This protein binds this small molecule.
Small molecule (SMILES): OC[C@H]1O[C@@H](O)[C@H](O)[C@@H](O)[C@@H]1O

Sequence of chain 4.A:
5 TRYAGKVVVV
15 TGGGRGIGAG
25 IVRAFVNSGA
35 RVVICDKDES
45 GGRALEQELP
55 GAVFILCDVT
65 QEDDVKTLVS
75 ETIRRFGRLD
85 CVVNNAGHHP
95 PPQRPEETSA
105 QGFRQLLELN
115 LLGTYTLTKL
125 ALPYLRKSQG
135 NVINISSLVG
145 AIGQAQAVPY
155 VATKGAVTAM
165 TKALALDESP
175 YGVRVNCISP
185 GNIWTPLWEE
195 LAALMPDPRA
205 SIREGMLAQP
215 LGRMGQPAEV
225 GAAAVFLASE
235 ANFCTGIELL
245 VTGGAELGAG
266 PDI

Binding-site contacts:
Ligand atom O1 contacts residue GLY20 of chain 4.A at 3.4 Å.
Ligand atom C1 contacts residue TRP188 of chain 4.A at 3.6 Å (hydrophobic).
Ligand atom O5 contacts residue PRO190 of chain 4.A at 3.4 Å.
Ligand atom C1 contacts residue THR189 of chain 4.A at 4.0 Å.
Ligand atom O1 contacts residue TRP188 of chain 4.A at 4.0 Å.
Ligand atom O1 contacts residue THR189 of chain 4.A at 4.0 Å.
Ligand atom C6 contacts residue PRO190 of chain 4.A at 3.9 Å (hydrophobic).
Ligand atom C5 contacts residue THR189 of chain 4.A at 4.0 Å.
Ligand atom C1 contacts residue PRO190 of chain 4.A at 4.1 Å (hydrophobic).
Ligand atom O6 contacts residue TRP188 of chain 4.A at 4.4 Å.
Ligand atom C6 contacts residue TRP188 of chain 4.A at 3.3 Å (hydrophobic).
Ligand atom C6 contacts residue THR189 of chain 4.A at 3.5 Å.
Ligand atom O4 contacts residue TRP188 of chain 4.A at 3.3 Å (h-bond).
Ligand atom C5 contacts residue PRO190 of chain 4.A at 4.4 Å (hydrophobic).
Ligand atom O5 contacts residue THR189 of chain 4.A at 3.4 Å.
Ligand atom O6 contacts residue THR189 of chain 4.A at 3.8 Å.
Ligand atom O1 contacts residue PRO221 of chain 4.A at 3.6 Å.
Ligand atom O1 contacts residue PRO190 of chain 4.A at 3.5 Å.
Ligand atom O6 contacts residue PRO190 of chain 4.A at 3.7 Å.
Ligand atom O6 contacts residue GLU193 of chain 4.A at 2.6 Å (salt-bridge).
Ligand atom C5 contacts residue TRP188 of chain 4.A at 3.6 Å (hydrophobic).
Ligand atom O5 contacts residue TRP188 of chain 4.A at 3.6 Å.
Ligand atom C4 contacts residue TRP188 of chain 4.A at 4.1 Å (hydrophobic).
Ligand atom C6 contacts residue GLU193 of chain 4.A at 3.4 Å.
Ligand atom C1 contacts residue PRO221 of chain 4.A at 4.2 Å (hydrophobic).